Sequence of chain 1.C:
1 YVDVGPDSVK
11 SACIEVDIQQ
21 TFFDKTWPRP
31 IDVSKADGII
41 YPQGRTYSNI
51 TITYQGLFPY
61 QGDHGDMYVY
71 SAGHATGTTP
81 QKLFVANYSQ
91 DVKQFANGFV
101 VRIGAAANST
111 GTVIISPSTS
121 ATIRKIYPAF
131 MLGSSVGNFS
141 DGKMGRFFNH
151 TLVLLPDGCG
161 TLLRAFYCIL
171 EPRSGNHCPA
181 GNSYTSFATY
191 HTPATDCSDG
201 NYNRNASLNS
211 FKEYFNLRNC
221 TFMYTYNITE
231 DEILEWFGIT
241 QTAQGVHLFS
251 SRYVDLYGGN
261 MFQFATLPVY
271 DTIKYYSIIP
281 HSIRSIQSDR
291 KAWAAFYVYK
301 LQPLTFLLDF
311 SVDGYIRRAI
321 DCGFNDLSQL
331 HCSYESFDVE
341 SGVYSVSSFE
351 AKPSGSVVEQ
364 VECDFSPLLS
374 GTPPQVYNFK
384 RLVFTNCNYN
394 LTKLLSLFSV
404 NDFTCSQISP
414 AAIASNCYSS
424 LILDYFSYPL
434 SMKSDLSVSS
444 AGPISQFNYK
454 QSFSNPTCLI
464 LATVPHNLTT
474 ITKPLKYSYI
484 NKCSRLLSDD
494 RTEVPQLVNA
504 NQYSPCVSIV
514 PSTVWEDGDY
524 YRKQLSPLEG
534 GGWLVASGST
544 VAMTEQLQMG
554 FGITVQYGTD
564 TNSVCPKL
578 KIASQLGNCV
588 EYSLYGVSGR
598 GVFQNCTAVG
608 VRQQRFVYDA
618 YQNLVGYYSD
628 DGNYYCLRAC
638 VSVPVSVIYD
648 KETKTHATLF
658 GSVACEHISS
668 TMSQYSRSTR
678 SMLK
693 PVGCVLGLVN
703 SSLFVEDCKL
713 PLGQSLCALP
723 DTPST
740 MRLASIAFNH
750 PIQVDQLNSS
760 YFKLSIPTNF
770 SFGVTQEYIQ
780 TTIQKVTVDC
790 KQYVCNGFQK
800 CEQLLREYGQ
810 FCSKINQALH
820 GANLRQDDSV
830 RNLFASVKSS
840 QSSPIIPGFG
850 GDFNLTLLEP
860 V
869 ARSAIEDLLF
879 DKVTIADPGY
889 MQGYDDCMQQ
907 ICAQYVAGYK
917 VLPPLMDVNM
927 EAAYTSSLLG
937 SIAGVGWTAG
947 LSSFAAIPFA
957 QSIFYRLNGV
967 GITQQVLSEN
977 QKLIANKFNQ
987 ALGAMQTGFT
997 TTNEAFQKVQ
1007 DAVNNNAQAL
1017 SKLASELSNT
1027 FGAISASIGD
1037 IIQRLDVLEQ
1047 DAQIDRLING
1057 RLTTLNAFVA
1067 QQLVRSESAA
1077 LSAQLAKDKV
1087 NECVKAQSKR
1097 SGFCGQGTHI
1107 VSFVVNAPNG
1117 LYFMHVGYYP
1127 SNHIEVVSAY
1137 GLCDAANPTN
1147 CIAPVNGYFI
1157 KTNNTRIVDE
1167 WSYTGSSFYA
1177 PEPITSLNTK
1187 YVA

The small molecule below binds the protein below.
Small molecule (SMILES): CC(=O)N[C@@H]1[C@@H](O)[C@H](O)[C@@H](CO)O[C@H]1O

Binding-site contacts:
Ligand atom C8 contacts residue VAL4 of chain 1.C at 2.7 Å (hydrophobic).
Ligand atom C5 contacts residue ASN205 of chain 1.C at 3.3 Å.
Ligand atom C1 contacts residue ASN205 of chain 1.C at 2.3 Å.
Ligand atom O7 contacts residue VAL4 of chain 1.C at 4.3 Å.
Ligand atom C7 contacts residue VAL4 of chain 1.C at 3.7 Å (hydrophobic).
Ligand atom C4 contacts residue ASN205 of chain 1.C at 4.0 Å.
Ligand atom C2 contacts residue ASN205 of chain 1.C at 3.2 Å.
Ligand atom C7 contacts residue GLY5 of chain 1.C at 4.0 Å.
Ligand atom N2 contacts residue ASN205 of chain 1.C at 4.2 Å.
Ligand atom C3 contacts residue ASN205 of chain 1.C at 4.2 Å.
Ligand atom C6 contacts residue ASN205 of chain 1.C at 3.9 Å.
Ligand atom C8 contacts residue GLY5 of chain 1.C at 2.9 Å.
Ligand atom O5 contacts residue ASN205 of chain 1.C at 1.9 Å (h-bond).
Ligand atom N2 contacts residue VAL4 of chain 1.C at 4.3 Å.
Ligand atom C8 contacts residue ASP3 of chain 1.C at 3.4 Å.
Ligand atom N2 contacts residue GLY5 of chain 1.C at 4.0 Å.
Ligand atom O6 contacts residue ASN205 of chain 1.C at 3.2 Å (h-bond).
Ligand atom O7 contacts residue MET223 of chain 1.C at 4.3 Å.